Sequence of chain 1.A:
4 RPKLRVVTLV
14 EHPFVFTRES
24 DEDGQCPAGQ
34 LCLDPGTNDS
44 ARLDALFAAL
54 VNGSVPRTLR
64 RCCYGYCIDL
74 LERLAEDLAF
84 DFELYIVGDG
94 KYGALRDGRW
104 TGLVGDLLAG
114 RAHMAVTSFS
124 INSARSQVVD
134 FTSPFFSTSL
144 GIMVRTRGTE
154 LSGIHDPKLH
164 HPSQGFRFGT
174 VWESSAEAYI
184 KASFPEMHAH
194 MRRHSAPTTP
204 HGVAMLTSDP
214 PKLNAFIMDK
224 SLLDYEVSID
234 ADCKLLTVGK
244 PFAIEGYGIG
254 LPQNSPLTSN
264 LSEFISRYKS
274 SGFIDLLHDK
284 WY

Binding-site contacts:
Ligand atom N contacts residue TYR95 of chain 1.A at 4.3 Å.
Ligand atom OXT contacts residue TYR95 of chain 1.A at 3.5 Å.
Ligand atom CA contacts residue SER121 of chain 1.A at 3.5 Å.
Ligand atom CA contacts residue SER123 of chain 1.A at 3.8 Å.
Ligand atom OG contacts residue SER178 of chain 1.A at 3.2 Å (h-bond).
Ligand atom N contacts residue SER121 of chain 1.A at 2.8 Å (h-bond).
Ligand atom CB contacts residue SER178 of chain 1.A at 3.9 Å.
Ligand atom CB contacts residue ASP222 of chain 1.A at 3.3 Å.
Ligand atom OXT contacts residue SER123 of chain 1.A at 2.8 Å (h-bond).
Ligand atom CB contacts residue SER177 of chain 1.A at 3.8 Å.
Ligand atom OG contacts residue ALA179 of chain 1.A at 3.3 Å (h-bond).
Ligand atom OG contacts residue ASP222 of chain 1.A at 2.7 Å (salt-bridge).
Ligand atom N contacts residue SER123 of chain 1.A at 2.7 Å (h-bond).
Ligand atom C contacts residue SER178 of chain 1.A at 3.7 Å.
Ligand atom O contacts residue ARG128 of chain 1.A at 3.0 Å (salt-bridge).
Ligand atom N contacts residue TYR250 of chain 1.A at 3.6 Å.
Ligand atom C contacts residue TYR95 of chain 1.A at 3.2 Å (hydrophobic).
Ligand atom CB contacts residue MET221 of chain 1.A at 3.5 Å (hydrophobic).
Ligand atom C contacts residue ARG128 of chain 1.A at 3.5 Å.
Ligand atom CA contacts residue SER178 of chain 1.A at 4.4 Å.
Ligand atom OXT contacts residue SER178 of chain 1.A at 4.1 Å.
Ligand atom OG contacts residue SER177 of chain 1.A at 3.8 Å.
Ligand atom OG contacts residue MET221 of chain 1.A at 4.2 Å.
Ligand atom N contacts residue PHE122 of chain 1.A at 4.4 Å.
Ligand atom O contacts residue SER177 of chain 1.A at 3.3 Å.
Ligand atom O contacts residue TYR95 of chain 1.A at 3.0 Å.
Ligand atom CA contacts residue TYR95 of chain 1.A at 3.6 Å (hydrophobic).
Ligand atom OXT contacts residue ARG128 of chain 1.A at 2.8 Å (salt-bridge).
Ligand atom CB contacts residue TYR95 of chain 1.A at 3.9 Å (hydrophobic).
Ligand atom OG contacts residue SER123 of chain 1.A at 4.0 Å.
Ligand atom OXT contacts residue PHE122 of chain 1.A at 3.7 Å.
Ligand atom CA contacts residue ASP222 of chain 1.A at 3.7 Å.
Ligand atom N contacts residue ASP222 of chain 1.A at 2.7 Å (salt-bridge).
Ligand atom O contacts residue SER178 of chain 1.A at 2.7 Å (h-bond).
Ligand atom C contacts residue SER123 of chain 1.A at 3.8 Å.
Ligand atom C contacts residue SER121 of chain 1.A at 4.2 Å.
Ligand atom OXT contacts residue SER121 of chain 1.A at 3.8 Å.
Ligand atom CB contacts residue SER123 of chain 1.A at 4.4 Å.

This protein binds this small molecule.
Small molecule (SMILES): N[C@H](CO)C(=O)O